A small-molecule ligand and the protein it binds are described below.
Small molecule (SMILES): CC(=O)C(=O)O

Sequence of chain 1.B:
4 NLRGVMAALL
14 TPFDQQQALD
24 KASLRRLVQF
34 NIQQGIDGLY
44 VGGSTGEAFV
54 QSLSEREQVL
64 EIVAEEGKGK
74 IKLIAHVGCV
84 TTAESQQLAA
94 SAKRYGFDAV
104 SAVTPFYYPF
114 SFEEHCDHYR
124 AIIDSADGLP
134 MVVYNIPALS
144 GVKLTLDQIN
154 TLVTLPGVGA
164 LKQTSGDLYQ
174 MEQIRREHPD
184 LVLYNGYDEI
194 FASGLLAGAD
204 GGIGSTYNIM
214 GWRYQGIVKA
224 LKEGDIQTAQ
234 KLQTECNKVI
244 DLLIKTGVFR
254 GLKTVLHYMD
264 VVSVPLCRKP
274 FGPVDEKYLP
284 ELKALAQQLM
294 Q

Binding-site contacts:
Ligand atom O contacts residue LYS165 of chain 1.B at 3.6 Å.
Ligand atom CA contacts residue TYR43 of chain 1.B at 3.8 Å (hydrophobic).
Ligand atom O contacts residue THR48 of chain 1.B at 3.0 Å (h-bond).
Ligand atom CB contacts residue ALA11 of chain 1.B at 3.7 Å (hydrophobic).
Ligand atom C contacts residue SER47 of chain 1.B at 3.6 Å.
Ligand atom OXT contacts residue TYR137 of chain 1.B at 2.9 Å (h-bond).
Ligand atom CB contacts residue THR48 of chain 1.B at 4.1 Å.
Ligand atom OXT contacts residue LYS165 of chain 1.B at 2.7 Å (salt-bridge).
Ligand atom O contacts residue GLY46 of chain 1.B at 3.7 Å.
Ligand atom O contacts residue SER47 of chain 1.B at 3.0 Å (h-bond).
Ligand atom C contacts residue TYR137 of chain 1.B at 3.5 Å (hydrophobic).
Ligand atom OXT contacts residue GLY46 of chain 1.B at 3.6 Å.
Ligand atom C contacts residue TYR43 of chain 1.B at 3.6 Å (hydrophobic).
Ligand atom C contacts residue THR48 of chain 1.B at 4.0 Å.
Ligand atom CB contacts residue LYS165 of chain 1.B at 2.5 Å.
Ligand atom C contacts residue ALA11 of chain 1.B at 4.2 Å (hydrophobic).
Ligand atom C contacts residue LYS165 of chain 1.B at 2.4 Å.
Ligand atom OXT contacts residue SER47 of chain 1.B at 3.1 Å (h-bond).
Ligand atom OXT contacts residue THR48 of chain 1.B at 4.5 Å.
Ligand atom CB contacts residue ILE206 of chain 1.B at 3.8 Å (hydrophobic).
Ligand atom C contacts residue GLY46 of chain 1.B at 4.2 Å.
Ligand atom OXT contacts residue TYR43 of chain 1.B at 3.3 Å.
Ligand atom CA contacts residue ILE206 of chain 1.B at 3.7 Å (hydrophobic).
Ligand atom CA contacts residue ALA11 of chain 1.B at 3.9 Å (hydrophobic).
Ligand atom CA contacts residue LYS165 of chain 1.B at 1.5 Å.
Ligand atom O contacts residue ALA11 of chain 1.B at 4.0 Å.
Ligand atom CA contacts residue TYR137 of chain 1.B at 4.0 Å (hydrophobic).
Ligand atom CB contacts residue GLY207 of chain 1.B at 4.2 Å.
Ligand atom O contacts residue TYR137 of chain 1.B at 4.1 Å.
Ligand atom O contacts residue TYR43 of chain 1.B at 4.2 Å.